Binding-site contacts:
Ligand atom C8 contacts residue ARG49 of chain 1.A at 4.0 Å.
Ligand atom C3 contacts residue ARG49 of chain 1.A at 3.7 Å.
Ligand atom N contacts residue ARG49 of chain 1.A at 3.7 Å.
Ligand atom N contacts residue TRP76 of chain 1.A at 3.4 Å (h-bond).
Ligand atom C10 contacts residue ARG49 of chain 1.A at 3.7 Å.
Ligand atom C1 contacts residue TRP37 of chain 1.A at 3.5 Å (hydrophobic).
Ligand atom C2 contacts residue TYR78 of chain 1.A at 3.4 Å (hydrophobic).
Ligand atom C10 contacts residue TRP76 of chain 1.A at 3.6 Å (hydrophobic).
Ligand atom C1 contacts residue ARG49 of chain 1.A at 4.1 Å.
Ligand atom O contacts residue LEU56 of chain 1.A at 3.9 Å.
Ligand atom C5 contacts residue TRP76 of chain 1.A at 3.5 Å (hydrophobic).
Ligand atom O contacts residue ARG49 of chain 1.A at 3.9 Å.
Ligand atom C contacts residue ARG49 of chain 1.A at 3.7 Å.
Ligand atom C3 contacts residue TRP76 of chain 1.A at 3.4 Å (hydrophobic).
Ligand atom C2 contacts residue TRP76 of chain 1.A at 3.2 Å (hydrophobic).
Ligand atom C4 contacts residue TRP76 of chain 1.A at 3.5 Å (hydrophobic).
Ligand atom O contacts residue GLY48 of chain 1.A at 4.3 Å.
Ligand atom C5 contacts residue TYR83 of chain 1.A at 3.2 Å (hydrophobic).
Ligand atom C contacts residue TRP37 of chain 1.A at 4.1 Å (hydrophobic).
Ligand atom C6 contacts residue TRP76 of chain 1.A at 3.6 Å (hydrophobic).
Ligand atom C4 contacts residue TYR83 of chain 1.A at 3.9 Å (hydrophobic).
Ligand atom C7 contacts residue ARG49 of chain 1.A at 3.6 Å.
Ligand atom C7 contacts residue TRP76 of chain 1.A at 3.6 Å (hydrophobic).
Ligand atom C4 contacts residue TRP37 of chain 1.A at 3.6 Å (hydrophobic).
Ligand atom C9 contacts residue TRP76 of chain 1.A at 3.9 Å (hydrophobic).
Ligand atom C4 contacts residue ARG49 of chain 1.A at 3.5 Å.
Ligand atom O1 contacts residue ARG49 of chain 1.A at 2.9 Å (salt-bridge).
Ligand atom O contacts residue TYR78 of chain 1.A at 2.7 Å (h-bond).
Ligand atom C1 contacts residue TYR78 of chain 1.A at 3.2 Å (hydrophobic).
Ligand atom C11 contacts residue ARG49 of chain 1.A at 3.5 Å.
Ligand atom C9 contacts residue ARG49 of chain 1.A at 4.0 Å.
Ligand atom O1 contacts residue TRP37 of chain 1.A at 4.0 Å.
Ligand atom C5 contacts residue ARG49 of chain 1.A at 3.6 Å.
Ligand atom C8 contacts residue TRP76 of chain 1.A at 3.9 Å (hydrophobic).
Ligand atom C11 contacts residue TRP76 of chain 1.A at 3.4 Å (hydrophobic).
Ligand atom C contacts residue TYR78 of chain 1.A at 3.4 Å (hydrophobic).
Ligand atom O1 contacts residue GLY48 of chain 1.A at 3.5 Å.
Ligand atom C6 contacts residue ARG49 of chain 1.A at 3.5 Å.
Ligand atom C contacts residue GLY48 of chain 1.A at 4.0 Å.
Ligand atom C6 contacts residue TYR83 of chain 1.A at 4.2 Å (hydrophobic).

This small molecule binds to this protein.
Small molecule (SMILES): O=C(O)CCc1ccc2ccccc2n1

Sequence of chain 1.A:
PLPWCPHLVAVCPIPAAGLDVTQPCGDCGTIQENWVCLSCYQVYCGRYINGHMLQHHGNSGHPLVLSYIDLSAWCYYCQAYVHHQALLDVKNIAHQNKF